Binding-site contacts:
Ligand atom C6 contacts residue TYR98 of chain 1.C at 4.0 Å (hydrophobic).
Ligand atom N6 contacts residue LEU51 of chain 1.C at 4.0 Å.
Ligand atom N3 contacts residue ILE105 of chain 1.C at 3.8 Å.
Ligand atom N4 contacts residue ILE105 of chain 1.C at 4.0 Å.
Ligand atom C7 contacts residue LEU53 of chain 1.C at 3.8 Å (hydrophobic).
Ligand atom N3 contacts residue PRO41 of chain 1.C at 4.0 Å.
Ligand atom N1 contacts residue ILE105 of chain 1.C at 4.2 Å.
Ligand atom N4 contacts residue ASN99 of chain 1.C at 3.0 Å (h-bond).
Ligand atom O1 contacts residue LEU53 of chain 1.C at 4.1 Å.
Ligand atom C11 contacts residue CYS95 of chain 1.C at 4.0 Å (hydrophobic).
Ligand atom N4 contacts residue TYR98 of chain 1.C at 4.0 Å.
Ligand atom N3 contacts residue LEU51 of chain 1.C at 4.2 Å.
Ligand atom C11 contacts residue VAL46 of chain 1.C at 4.1 Å (hydrophobic).
Ligand atom N2 contacts residue LEU51 of chain 1.C at 4.1 Å.
Ligand atom C11 contacts residue ASN99 of chain 1.C at 4.2 Å.
Ligand atom O1 contacts residue LEU51 of chain 1.C at 4.0 Å.
Ligand atom N2 contacts residue LEU53 of chain 1.C at 4.0 Å.
Ligand atom C1 contacts residue ILE105 of chain 1.C at 4.2 Å (hydrophobic).
Ligand atom C7 contacts residue ILE105 of chain 1.C at 4.3 Å (hydrophobic).
Ligand atom C9 contacts residue VAL46 of chain 1.C at 3.8 Å (hydrophobic).
Ligand atom C9 contacts residue PRO41 of chain 1.C at 3.4 Å (hydrophobic).
Ligand atom C11 contacts residue ILE105 of chain 1.C at 4.0 Å (hydrophobic).
Ligand atom N1 contacts residue ASN99 of chain 1.C at 3.7 Å.
Ligand atom C8 contacts residue ILE105 of chain 1.C at 3.7 Å (hydrophobic).
Ligand atom C10 contacts residue VAL46 of chain 1.C at 3.7 Å (hydrophobic).
Ligand atom C12 contacts residue ILE105 of chain 1.C at 3.7 Å (hydrophobic).
Ligand atom C6 contacts residue ASN99 of chain 1.C at 3.3 Å.
Ligand atom C9 contacts residue ILE105 of chain 1.C at 4.0 Å (hydrophobic).
Ligand atom C12 contacts residue ASN99 of chain 1.C at 3.8 Å.
Ligand atom C11 contacts residue PHE42 of chain 1.C at 4.4 Å (hydrophobic).
Ligand atom C10 contacts residue ILE105 of chain 1.C at 4.3 Å (hydrophobic).
Ligand atom N2 contacts residue ILE105 of chain 1.C at 4.1 Å.
Ligand atom N3 contacts residue VAL46 of chain 1.C at 4.2 Å.
Ligand atom C6 contacts residue LEU53 of chain 1.C at 3.7 Å (hydrophobic).
Ligand atom C10 contacts residue PHE42 of chain 1.C at 3.6 Å (hydrophobic).
Ligand atom N6 contacts residue TRP40 of chain 1.C at 3.8 Å.
Ligand atom N5 contacts residue ILE105 of chain 1.C at 3.9 Å.
Ligand atom N5 contacts residue LEU51 of chain 1.C at 4.3 Å.
Ligand atom C7 contacts residue ASN99 of chain 1.C at 3.9 Å.
Ligand atom C9 contacts residue PHE42 of chain 1.C at 4.1 Å (hydrophobic).

A protein and the small-molecule ligand that binds it are described below.
Small molecule (SMILES): CC1(CCC(=O)NCc2nc3ncccc3[nH]2)N=N1

Sequence of chain 1.C:
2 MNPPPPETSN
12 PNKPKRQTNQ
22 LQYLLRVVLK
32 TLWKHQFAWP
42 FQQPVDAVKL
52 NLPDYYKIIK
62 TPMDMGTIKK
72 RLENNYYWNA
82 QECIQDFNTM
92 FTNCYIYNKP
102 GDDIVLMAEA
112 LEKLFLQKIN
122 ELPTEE